The protein below binds the small molecule below.
Small molecule (SMILES): O=c1ccn([C@@H]2O[C@H](CO[P](=O)(O)O[P](=O)(O)O[C@H]3O[C@H](CO)[C@@H](O)[C@H](O)[C@H]3F)[C@@H](O)[C@H]2O)c(=O)[nH]1

Sequence of chain 1.F:
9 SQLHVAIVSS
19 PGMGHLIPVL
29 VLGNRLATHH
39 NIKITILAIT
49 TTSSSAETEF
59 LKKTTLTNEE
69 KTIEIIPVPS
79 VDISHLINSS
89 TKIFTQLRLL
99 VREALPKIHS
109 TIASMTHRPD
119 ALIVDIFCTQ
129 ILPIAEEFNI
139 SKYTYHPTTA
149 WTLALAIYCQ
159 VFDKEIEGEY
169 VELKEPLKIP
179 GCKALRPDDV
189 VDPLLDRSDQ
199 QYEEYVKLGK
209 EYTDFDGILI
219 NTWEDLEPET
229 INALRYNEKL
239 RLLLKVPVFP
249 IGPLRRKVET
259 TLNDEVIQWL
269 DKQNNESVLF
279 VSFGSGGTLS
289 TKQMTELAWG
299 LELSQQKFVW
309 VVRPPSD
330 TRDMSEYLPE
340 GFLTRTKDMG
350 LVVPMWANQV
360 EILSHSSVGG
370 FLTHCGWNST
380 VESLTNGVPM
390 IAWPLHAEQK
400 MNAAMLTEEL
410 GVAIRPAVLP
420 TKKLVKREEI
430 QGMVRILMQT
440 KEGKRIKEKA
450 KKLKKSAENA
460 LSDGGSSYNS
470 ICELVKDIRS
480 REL

Binding-site contacts:
Ligand atom C7' contacts residue TRP355 of chain 1.F at 3.5 Å (hydrophobic).
Ligand atom C8' contacts residue ALA356 of chain 1.F at 2.8 Å (hydrophobic).
Ligand atom O2A contacts residue HIS373 of chain 1.F at 2.2 Å (h-bond).
Ligand atom C2' contacts residue GLN358 of chain 1.F at 3.3 Å.
Ligand atom O3 contacts residue GLU397 of chain 1.F at 2.3 Å (salt-bridge).
Ligand atom C9' contacts residue GLN358 of chain 1.F at 3.4 Å.
Ligand atom C8' contacts residue TRP355 of chain 1.F at 3.1 Å (hydrophobic).
Ligand atom O2A contacts residue SER378 of chain 1.F at 3.3 Å (h-bond).
Ligand atom O3' contacts residue ARG254 of chain 1.F at 3.2 Å.
Ligand atom O3 contacts residue THR146 of chain 1.F at 3.3 Å.
Ligand atom O1B contacts residue SER283 of chain 1.F at 3.3 Å (h-bond).
Ligand atom O7' contacts residue TRP355 of chain 1.F at 3.5 Å.
Ligand atom PA contacts residue HIS373 of chain 1.F at 3.5 Å.
Ligand atom O5' contacts residue ASN377 of chain 1.F at 3.1 Å.
Ligand atom O6 contacts residue GLY22 of chain 1.F at 3.1 Å (h-bond).
Ligand atom C5 contacts residue ASN377 of chain 1.F at 3.3 Å.
Ligand atom O4 contacts residue ASN377 of chain 1.F at 3.5 Å (h-bond).
Ligand atom O7' contacts residue ALA356 of chain 1.F at 2.8 Å (h-bond).
Ligand atom C6 contacts residue GLY22 of chain 1.F at 3.3 Å.
Ligand atom O6' contacts residue SER283 of chain 1.F at 3.5 Å (h-bond).
Ligand atom O2' contacts residue GLU381 of chain 1.F at 2.5 Å (salt-bridge).
Ligand atom O1 contacts residue HIS373 of chain 1.F at 3.6 Å.
Ligand atom O2' contacts residue ARG254 of chain 1.F at 3.0 Å (salt-bridge).
Ligand atom C3' contacts residue ASN377 of chain 1.F at 3.4 Å.
Ligand atom C9' contacts residue TRP355 of chain 1.F at 3.2 Å (hydrophobic).
Ligand atom F1 contacts residue GLN398 of chain 1.F at 3.2 Å.
Ligand atom O1A contacts residue GLY375 of chain 1.F at 3.2 Å.
Ligand atom O4 contacts residue THR146 of chain 1.F at 3.6 Å.
Ligand atom C3' contacts residue GLU381 of chain 1.F at 3.0 Å.
Ligand atom O1A contacts residue TRP376 of chain 1.F at 3.4 Å (h-bond).
Ligand atom C8' contacts residue GLN358 of chain 1.F at 3.5 Å.
Ligand atom C2' contacts residue GLU381 of chain 1.F at 3.0 Å.
Ligand atom O2B contacts residue SER283 of chain 1.F at 3.4 Å (h-bond).
Ligand atom C9' contacts residue ARG254 of chain 1.F at 3.6 Å.
Ligand atom O3' contacts residue ASN377 of chain 1.F at 3.5 Å.
Ligand atom O3' contacts residue GLU381 of chain 1.F at 3.0 Å (salt-bridge).
Ligand atom C7' contacts residue ALA356 of chain 1.F at 3.1 Å (hydrophobic).
Ligand atom O1A contacts residue ASN377 of chain 1.F at 3.6 Å.
Ligand atom O2B contacts residue HIS373 of chain 1.F at 3.1 Å.
Ligand atom N1 contacts residue TRP355 of chain 1.F at 3.6 Å.